Binding-site contacts:
Ligand atom C1 contacts residue ASN798 of chain 1.A at 1.4 Å.
Ligand atom C7 contacts residue ASN798 of chain 1.A at 3.7 Å.
Ligand atom O5 contacts residue ASN798 of chain 1.A at 2.3 Å (h-bond).
Ligand atom N2 contacts residue ASN798 of chain 1.A at 2.9 Å (h-bond).
Ligand atom C8 contacts residue ASN798 of chain 1.A at 4.4 Å.
Ligand atom C5 contacts residue ASN798 of chain 1.A at 3.6 Å.
Ligand atom C6 contacts residue SER800 of chain 1.A at 4.4 Å.
Ligand atom C4 contacts residue ASN798 of chain 1.A at 4.2 Å.
Ligand atom C2 contacts residue SER800 of chain 1.A at 4.2 Å.
Ligand atom O5 contacts residue SER800 of chain 1.A at 3.4 Å (h-bond).
Ligand atom C3 contacts residue ASN798 of chain 1.A at 3.8 Å.
Ligand atom C3 contacts residue SER800 of chain 1.A at 4.4 Å.
Ligand atom C5 contacts residue SER800 of chain 1.A at 3.5 Å.
Ligand atom O6 contacts residue GLN801 of chain 1.A at 3.4 Å (h-bond).
Ligand atom O5 contacts residue GLN801 of chain 1.A at 3.9 Å.
Ligand atom C8 contacts residue GLN801 of chain 1.A at 3.9 Å.
Ligand atom O7 contacts residue GLN801 of chain 1.A at 4.4 Å.
Ligand atom C6 contacts residue GLN801 of chain 1.A at 3.2 Å.
Ligand atom C2 contacts residue ASN798 of chain 1.A at 2.5 Å.
Ligand atom C5 contacts residue GLN801 of chain 1.A at 3.3 Å.
Ligand atom C7 contacts residue GLN801 of chain 1.A at 4.3 Å.
Ligand atom C1 contacts residue SER800 of chain 1.A at 3.1 Å.
Ligand atom O7 contacts residue ASN798 of chain 1.A at 4.1 Å.

This small molecule binds to this protein.
Small molecule (SMILES): CC(=O)N[C@H]1[C@H](O[C@H]2[C@H](O)[C@@H](NC(C)=O)CO[C@@H]2CO)O[C@H](CO)[C@@H](O)[C@@H]1O

Sequence of chain 1.A:
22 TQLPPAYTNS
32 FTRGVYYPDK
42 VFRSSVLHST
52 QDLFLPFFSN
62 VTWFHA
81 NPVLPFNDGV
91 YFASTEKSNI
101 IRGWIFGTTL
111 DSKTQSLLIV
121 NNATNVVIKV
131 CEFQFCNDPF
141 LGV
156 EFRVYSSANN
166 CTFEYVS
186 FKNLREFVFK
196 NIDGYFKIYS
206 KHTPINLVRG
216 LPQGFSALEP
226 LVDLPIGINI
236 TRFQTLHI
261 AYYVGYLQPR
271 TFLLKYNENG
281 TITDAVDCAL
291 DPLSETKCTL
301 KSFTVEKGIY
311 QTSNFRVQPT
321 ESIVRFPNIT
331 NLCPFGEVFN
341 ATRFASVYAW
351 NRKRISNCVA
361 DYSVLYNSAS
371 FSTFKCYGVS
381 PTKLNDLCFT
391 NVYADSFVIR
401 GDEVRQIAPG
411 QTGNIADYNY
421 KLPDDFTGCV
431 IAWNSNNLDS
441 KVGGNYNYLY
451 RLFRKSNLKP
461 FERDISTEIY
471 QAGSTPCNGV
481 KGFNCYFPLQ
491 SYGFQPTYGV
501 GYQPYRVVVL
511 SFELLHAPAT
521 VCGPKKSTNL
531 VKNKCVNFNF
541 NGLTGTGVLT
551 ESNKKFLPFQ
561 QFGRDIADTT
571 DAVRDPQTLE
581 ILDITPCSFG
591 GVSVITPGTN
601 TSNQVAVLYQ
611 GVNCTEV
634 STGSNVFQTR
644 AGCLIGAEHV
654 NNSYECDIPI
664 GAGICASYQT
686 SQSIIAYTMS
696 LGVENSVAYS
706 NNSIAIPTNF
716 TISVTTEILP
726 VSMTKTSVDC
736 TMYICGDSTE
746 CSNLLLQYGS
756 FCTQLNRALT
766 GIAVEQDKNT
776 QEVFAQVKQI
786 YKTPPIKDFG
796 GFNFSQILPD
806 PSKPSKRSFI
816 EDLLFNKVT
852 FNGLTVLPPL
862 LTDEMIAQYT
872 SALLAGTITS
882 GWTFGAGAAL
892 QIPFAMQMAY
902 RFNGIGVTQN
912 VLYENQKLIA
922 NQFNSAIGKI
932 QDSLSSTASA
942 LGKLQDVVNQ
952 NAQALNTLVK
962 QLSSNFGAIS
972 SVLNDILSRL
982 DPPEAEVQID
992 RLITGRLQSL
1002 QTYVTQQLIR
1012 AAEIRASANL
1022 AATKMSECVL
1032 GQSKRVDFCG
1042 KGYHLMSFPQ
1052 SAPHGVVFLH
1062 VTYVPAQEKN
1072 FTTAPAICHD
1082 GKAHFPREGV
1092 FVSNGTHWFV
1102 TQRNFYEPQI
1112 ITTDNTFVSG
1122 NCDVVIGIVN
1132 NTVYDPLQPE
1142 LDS